The small molecule below binds the protein below.
Small molecule (SMILES): CC(=O)N[C@H]1[C@H](O[C@H]2[C@H](O)[C@@H](NC(C)=O)CO[C@@H]2CO[C@@H]2O[C@@H](C)[C@@H](O)[C@@H](O)[C@@H]2O)O[C@H](CO)[C@@H](O)[C@@H]1O

Binding-site contacts:
Ligand atom C8 contacts residue GLY336 of chain 1.A at 3.2 Å.
Ligand atom C5 contacts residue PHE337 of chain 1.A at 4.3 Å (hydrophobic).
Ligand atom C4 contacts residue ASN341 of chain 1.A at 4.2 Å.
Ligand atom C5 contacts residue ASN341 of chain 1.A at 4.5 Å.
Ligand atom C6 contacts residue ASP340 of chain 1.A at 4.0 Å.
Ligand atom C3 contacts residue ASN341 of chain 1.A at 3.8 Å.
Ligand atom N2 contacts residue GLY336 of chain 1.A at 4.2 Å.
Ligand atom C2 contacts residue GLY336 of chain 1.A at 4.4 Å.
Ligand atom C1 contacts residue SER338 of chain 1.A at 3.8 Å.
Ligand atom C5 contacts residue SER338 of chain 1.A at 3.8 Å.
Ligand atom O5 contacts residue SER338 of chain 1.A at 3.4 Å.
Ligand atom C8 contacts residue PRO335 of chain 1.A at 3.9 Å (hydrophobic).
Ligand atom C6 contacts residue PHE337 of chain 1.A at 4.4 Å (hydrophobic).
Ligand atom O4 contacts residue GLY336 of chain 1.A at 4.2 Å.
Ligand atom O7 contacts residue ASN341 of chain 1.A at 3.2 Å (h-bond).
Ligand atom C8 contacts residue ASN341 of chain 1.A at 4.3 Å.
Ligand atom C6 contacts residue ASN341 of chain 1.A at 4.3 Å.
Ligand atom C6 contacts residue SER338 of chain 1.A at 4.0 Å.
Ligand atom O5 contacts residue ASN341 of chain 1.A at 2.4 Å (h-bond).
Ligand atom C8 contacts residue ASN342 of chain 1.A at 3.6 Å.
Ligand atom C1 contacts residue GLY336 of chain 1.A at 4.3 Å.
Ligand atom O5 contacts residue SER338 of chain 1.A at 4.2 Å.
Ligand atom C2 contacts residue ASN341 of chain 1.A at 2.4 Å.
Ligand atom N2 contacts residue ASN341 of chain 1.A at 2.8 Å (h-bond).
Ligand atom C5 contacts residue ASN341 of chain 1.A at 3.7 Å.
Ligand atom C8 contacts residue ILE344 of chain 1.A at 4.0 Å (hydrophobic).
Ligand atom O6 contacts residue GLU349 of chain 1.A at 4.2 Å.
Ligand atom C1 contacts residue ASN341 of chain 1.A at 1.4 Å.
Ligand atom C8 contacts residue SER343 of chain 1.A at 4.4 Å.
Ligand atom C3 contacts residue GLY336 of chain 1.A at 4.1 Å.
Ligand atom C6 contacts residue SER338 of chain 1.A at 3.9 Å.
Ligand atom C7 contacts residue ASN341 of chain 1.A at 3.2 Å.

Sequence of chain 1.A:
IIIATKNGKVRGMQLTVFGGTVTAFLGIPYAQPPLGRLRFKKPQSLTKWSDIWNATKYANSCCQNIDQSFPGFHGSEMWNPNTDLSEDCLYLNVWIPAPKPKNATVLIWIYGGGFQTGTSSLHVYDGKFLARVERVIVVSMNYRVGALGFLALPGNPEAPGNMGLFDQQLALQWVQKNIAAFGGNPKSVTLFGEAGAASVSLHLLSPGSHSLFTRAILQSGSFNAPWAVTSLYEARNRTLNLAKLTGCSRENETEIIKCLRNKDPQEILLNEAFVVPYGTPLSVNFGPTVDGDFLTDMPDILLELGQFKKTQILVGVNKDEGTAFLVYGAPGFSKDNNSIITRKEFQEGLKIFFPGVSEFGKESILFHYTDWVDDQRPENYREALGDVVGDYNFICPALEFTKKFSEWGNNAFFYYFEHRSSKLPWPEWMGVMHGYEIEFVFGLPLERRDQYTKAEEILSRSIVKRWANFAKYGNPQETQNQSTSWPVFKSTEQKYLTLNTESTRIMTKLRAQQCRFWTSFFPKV